Binding-site contacts:
Ligand atom C1 contacts residue ZN1 of chain 1.I at 3.2 Å.
Ligand atom C23 contacts residue GLY166 of chain 1.B at 3.5 Å.
Ligand atom O3 contacts residue ZN1 of chain 1.H at 2.0 Å.
Ligand atom O3 contacts residue ZN1 of chain 1.I at 2.1 Å.
Ligand atom O3 contacts residue HIS79 of chain 1.B at 3.4 Å (h-bond).
Ligand atom C2 contacts residue ZN1 of chain 1.I at 2.9 Å.
Ligand atom C13 contacts residue HIS197 of chain 1.B at 3.6 Å.
Ligand atom O4 contacts residue HIS139 of chain 1.B at 3.1 Å.
Ligand atom C13 contacts residue LYS161 of chain 1.B at 3.4 Å.
Ligand atom C13 contacts residue HIS139 of chain 1.B at 3.6 Å.
Ligand atom C9 contacts residue SER80 of chain 1.B at 3.5 Å.
Ligand atom C18 contacts residue HIS197 of chain 1.B at 3.6 Å.
Ligand atom O4 contacts residue ZN1 of chain 1.H at 2.7 Å.
Ligand atom O3 contacts residue HIS139 of chain 1.B at 3.2 Å (h-bond).
Ligand atom C24 contacts residue TRP28 of chain 1.B at 3.5 Å (hydrophobic).
Ligand atom O14 contacts residue HIS139 of chain 1.B at 3.5 Å.
Ligand atom C21 contacts residue GLY164 of chain 1.B at 3.7 Å.
Ligand atom O14 contacts residue ZN1 of chain 1.I at 2.3 Å.
Ligand atom O3 contacts residue ASP81 of chain 1.B at 3.0 Å (salt-bridge).
Ligand atom O20 contacts residue LYS161 of chain 1.B at 3.6 Å.
Ligand atom O4 contacts residue ASN167 of chain 1.B at 2.9 Å (h-bond).
Ligand atom O14 contacts residue LYS161 of chain 1.B at 3.4 Å (salt-bridge).
Ligand atom O15 contacts residue HIS139 of chain 1.B at 3.4 Å.
Ligand atom O15 contacts residue GLY166 of chain 1.B at 3.6 Å.
Ligand atom C24 contacts residue GLY166 of chain 1.B at 3.7 Å.
Ligand atom O15 contacts residue ASN167 of chain 1.B at 3.0 Å (h-bond).
Ligand atom C13 contacts residue ZN1 of chain 1.I at 3.4 Å.
Ligand atom C10 contacts residue ASP81 of chain 1.B at 3.6 Å.
Ligand atom C2 contacts residue HIS139 of chain 1.B at 3.5 Å.
Ligand atom O14 contacts residue HIS197 of chain 1.B at 2.9 Å (h-bond).
Ligand atom C18 contacts residue LYS161 of chain 1.B at 3.7 Å.
Ligand atom C16 contacts residue HIS197 of chain 1.B at 3.4 Å.
Ligand atom O3 contacts residue CYS158 of chain 1.B at 3.6 Å.
Ligand atom O14 contacts residue CYS158 of chain 1.B at 3.4 Å.
Ligand atom C2 contacts residue ZN1 of chain 1.H at 2.7 Å.
Ligand atom O3 contacts residue HIS77 of chain 1.B at 3.6 Å (h-bond).
Ligand atom C10 contacts residue PHE51 of chain 1.B at 3.7 Å (hydrophobic).
Ligand atom O15 contacts residue LYS161 of chain 1.B at 2.7 Å (salt-bridge).
Ligand atom C2 contacts residue HIS79 of chain 1.B at 3.7 Å.
Ligand atom O4 contacts residue HIS79 of chain 1.B at 3.1 Å (h-bond).

Sequence of chain 1.B:
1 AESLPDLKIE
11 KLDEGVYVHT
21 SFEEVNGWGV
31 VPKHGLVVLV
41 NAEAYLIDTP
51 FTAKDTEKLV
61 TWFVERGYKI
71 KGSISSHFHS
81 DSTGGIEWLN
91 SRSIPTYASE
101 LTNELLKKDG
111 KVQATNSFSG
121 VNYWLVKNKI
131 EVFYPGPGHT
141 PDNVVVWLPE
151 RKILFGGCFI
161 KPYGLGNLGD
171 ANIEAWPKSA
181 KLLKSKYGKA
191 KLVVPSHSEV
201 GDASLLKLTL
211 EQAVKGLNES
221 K

The protein below binds the small molecule below.
Small molecule (SMILES): O=C(O)[C@@H](Cc1ccccc1)[C@H](Cc1ccc2c(c1)OCO2)C(=O)O